Sequence of chain 1.A:
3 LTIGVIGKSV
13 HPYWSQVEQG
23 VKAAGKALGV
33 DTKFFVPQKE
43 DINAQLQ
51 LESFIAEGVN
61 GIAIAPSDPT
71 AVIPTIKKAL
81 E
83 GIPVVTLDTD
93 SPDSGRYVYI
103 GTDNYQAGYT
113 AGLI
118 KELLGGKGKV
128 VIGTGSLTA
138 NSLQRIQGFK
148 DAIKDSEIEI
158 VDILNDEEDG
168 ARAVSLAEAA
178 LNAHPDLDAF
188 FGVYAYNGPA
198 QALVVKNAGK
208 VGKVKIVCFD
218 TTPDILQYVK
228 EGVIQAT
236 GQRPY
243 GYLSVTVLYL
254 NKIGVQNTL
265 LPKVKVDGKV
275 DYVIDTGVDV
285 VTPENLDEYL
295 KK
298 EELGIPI

This protein binds this small molecule.
Small molecule (SMILES): OC[C@H]1O[C@@H](O)[C@H](O)[C@@H](O)[C@@H]1O

Binding-site contacts:
Ligand atom O2 contacts residue ASP90 of chain 1.A at 2.7 Å (salt-bridge).
Ligand atom C1 contacts residue GLN237 of chain 1.A at 3.7 Å.
Ligand atom C4 contacts residue GLU165 of chain 1.A at 3.6 Å.
Ligand atom O4 contacts residue GLU165 of chain 1.A at 2.8 Å (salt-bridge).
Ligand atom C2 contacts residue ASP90 of chain 1.A at 3.6 Å.
Ligand atom O3 contacts residue LYS10 of chain 1.A at 2.8 Å.
Ligand atom O3 contacts residue TYR191 of chain 1.A at 3.8 Å.
Ligand atom O5 contacts residue TYR191 of chain 1.A at 3.7 Å.
Ligand atom O2 contacts residue ASN138 of chain 1.A at 3.1 Å (h-bond).
Ligand atom O4 contacts residue SER11 of chain 1.A at 3.9 Å.
Ligand atom O4 contacts residue TRP16 of chain 1.A at 2.8 Å (h-bond).
Ligand atom C3 contacts residue ASN138 of chain 1.A at 3.9 Å.
Ligand atom O1 contacts residue TYR191 of chain 1.A at 3.8 Å.
Ligand atom O4 contacts residue LYS10 of chain 1.A at 3.5 Å (salt-bridge).
Ligand atom O1 contacts residue ALA192 of chain 1.A at 3.5 Å (h-bond).
Ligand atom O1 contacts residue GLN237 of chain 1.A at 3.2 Å (h-bond).
Ligand atom O5 contacts residue ASP217 of chain 1.A at 3.7 Å.
Ligand atom O6 contacts residue TYR193 of chain 1.A at 3.5 Å.
Ligand atom O6 contacts residue GLU165 of chain 1.A at 3.3 Å (salt-bridge).
Ligand atom C4 contacts residue LYS10 of chain 1.A at 3.9 Å.
Ligand atom C2 contacts residue TYR191 of chain 1.A at 3.8 Å (hydrophobic).
Ligand atom O2 contacts residue TYR15 of chain 1.A at 3.8 Å.
Ligand atom O3 contacts residue ASP90 of chain 1.A at 2.5 Å (salt-bridge).
Ligand atom O6 contacts residue TYR191 of chain 1.A at 3.3 Å.
Ligand atom C2 contacts residue ARG142 of chain 1.A at 3.8 Å.
Ligand atom O6 contacts residue ALA192 of chain 1.A at 3.7 Å.
Ligand atom O2 contacts residue GLN237 of chain 1.A at 3.3 Å (h-bond).
Ligand atom C6 contacts residue GLU165 of chain 1.A at 3.5 Å.
Ligand atom C1 contacts residue ASP217 of chain 1.A at 3.5 Å.
Ligand atom C3 contacts residue ASP90 of chain 1.A at 3.1 Å.
Ligand atom O5 contacts residue ALA192 of chain 1.A at 3.1 Å (h-bond).
Ligand atom C6 contacts residue SER11 of chain 1.A at 3.7 Å.
Ligand atom C4 contacts residue TRP16 of chain 1.A at 3.8 Å (hydrophobic).
Ligand atom C5 contacts residue TYR15 of chain 1.A at 3.9 Å (hydrophobic).
Ligand atom O1 contacts residue ASP217 of chain 1.A at 2.6 Å (salt-bridge).
Ligand atom C2 contacts residue ASN138 of chain 1.A at 3.6 Å.
Ligand atom O2 contacts residue ARG142 of chain 1.A at 2.8 Å (salt-bridge).
Ligand atom C1 contacts residue ALA192 of chain 1.A at 3.9 Å (hydrophobic).
Ligand atom O3 contacts residue ASN138 of chain 1.A at 3.1 Å (h-bond).
Ligand atom O1 contacts residue ARG142 of chain 1.A at 3.1 Å (salt-bridge).